Sequence of chain 1.A:
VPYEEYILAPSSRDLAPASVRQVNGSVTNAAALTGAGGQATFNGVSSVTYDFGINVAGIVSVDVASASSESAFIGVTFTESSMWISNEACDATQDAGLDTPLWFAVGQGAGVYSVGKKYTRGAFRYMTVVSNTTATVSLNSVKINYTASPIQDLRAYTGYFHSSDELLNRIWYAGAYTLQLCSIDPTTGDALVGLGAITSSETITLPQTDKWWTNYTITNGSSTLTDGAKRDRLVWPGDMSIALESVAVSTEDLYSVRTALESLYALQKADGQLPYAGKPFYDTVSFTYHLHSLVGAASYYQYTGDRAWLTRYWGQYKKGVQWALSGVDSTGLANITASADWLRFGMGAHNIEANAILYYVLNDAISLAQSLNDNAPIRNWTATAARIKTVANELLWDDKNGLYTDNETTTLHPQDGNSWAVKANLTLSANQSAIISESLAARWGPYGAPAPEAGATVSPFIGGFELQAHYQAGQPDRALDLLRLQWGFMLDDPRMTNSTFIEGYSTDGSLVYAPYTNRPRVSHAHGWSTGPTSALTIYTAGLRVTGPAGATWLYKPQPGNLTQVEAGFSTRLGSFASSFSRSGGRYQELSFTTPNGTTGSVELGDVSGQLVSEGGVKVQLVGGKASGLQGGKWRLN

A small-molecule ligand and the protein it binds are described below.
Small molecule (SMILES): CC(=O)N[C@H]1[C@H](O[C@H]2[C@H](O)[C@@H](NC(C)=O)CO[C@@H]2CO)O[C@H](CO)[C@@H](O[C@@H]2O[C@H](CO)[C@@H](O)[C@H](O)[C@@H]2O)[C@@H]1O

Binding-site contacts:
Ligand atom C5 contacts residue EDO1 of chain 1.U at 4.4 Å.
Ligand atom C1 contacts residue EDO1 of chain 1.U at 4.1 Å.
Ligand atom C2 contacts residue EDO1 of chain 1.U at 3.9 Å.
Ligand atom C7 contacts residue ASN220 of chain 1.A at 3.5 Å.
Ligand atom C7 contacts residue EDO1 of chain 1.R at 3.3 Å.
Ligand atom C5 contacts residue ASN220 of chain 1.A at 3.6 Å.
Ligand atom O4 contacts residue EDO1 of chain 1.U at 3.2 Å.
Ligand atom C8 contacts residue LYS279 of chain 1.A at 4.0 Å.
Ligand atom O5 contacts residue ASN220 of chain 1.A at 2.3 Å (h-bond).
Ligand atom C4 contacts residue EDO1 of chain 1.U at 4.2 Å.
Ligand atom O5 contacts residue THR219 of chain 1.A at 4.3 Å.
Ligand atom C1 contacts residue ASN220 of chain 1.A at 1.4 Å.
Ligand atom N2 contacts residue EDO1 of chain 1.U at 3.8 Å.
Ligand atom C7 contacts residue EDO1 of chain 1.U at 3.8 Å.
Ligand atom C6 contacts residue THR217 of chain 1.A at 4.4 Å.
Ligand atom O7 contacts residue EDO1 of chain 1.U at 3.8 Å.
Ligand atom C3 contacts residue ASN220 of chain 1.A at 3.8 Å.
Ligand atom C2 contacts residue ASN220 of chain 1.A at 2.5 Å.
Ligand atom C4 contacts residue ASN220 of chain 1.A at 4.2 Å.
Ligand atom C8 contacts residue EDO1 of chain 1.R at 3.4 Å.
Ligand atom O7 contacts residue EDO1 of chain 1.R at 2.6 Å (h-bond).
Ligand atom O7 contacts residue ASN220 of chain 1.A at 4.4 Å.
Ligand atom O3 contacts residue EDO1 of chain 1.R at 3.2 Å.
Ligand atom C8 contacts residue TYR216 of chain 1.A at 4.4 Å (hydrophobic).
Ligand atom C8 contacts residue ASN220 of chain 1.A at 3.4 Å.
Ligand atom N2 contacts residue ASN220 of chain 1.A at 2.9 Å (h-bond).
Ligand atom O6 contacts residue THR217 of chain 1.A at 3.5 Å (h-bond).